The protein below binds the small molecule below.
Small molecule (SMILES): CC(=O)N[C@@H]1[C@@H](O)[C@H](O)[C@@H](CO)O[C@H]1O

Sequence of chain 1.A:
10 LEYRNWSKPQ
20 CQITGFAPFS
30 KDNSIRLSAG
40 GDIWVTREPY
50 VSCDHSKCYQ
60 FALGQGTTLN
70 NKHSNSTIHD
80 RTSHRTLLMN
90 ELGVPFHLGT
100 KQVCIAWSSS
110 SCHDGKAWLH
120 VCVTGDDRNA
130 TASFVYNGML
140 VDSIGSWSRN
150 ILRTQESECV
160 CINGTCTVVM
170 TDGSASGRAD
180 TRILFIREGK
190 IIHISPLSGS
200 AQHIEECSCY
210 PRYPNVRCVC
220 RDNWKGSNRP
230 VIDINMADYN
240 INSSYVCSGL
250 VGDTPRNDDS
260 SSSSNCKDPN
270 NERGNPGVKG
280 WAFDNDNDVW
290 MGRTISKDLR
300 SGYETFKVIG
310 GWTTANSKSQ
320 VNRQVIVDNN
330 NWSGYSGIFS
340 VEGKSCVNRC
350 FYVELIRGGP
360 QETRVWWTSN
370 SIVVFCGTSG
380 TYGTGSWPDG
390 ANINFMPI

Binding-site contacts:
Ligand atom O7 contacts residue ASN162 of chain 1.A at 3.7 Å.
Ligand atom C8 contacts residue ASN162 of chain 1.A at 4.5 Å.
Ligand atom C3 contacts residue ASN162 of chain 1.A at 3.8 Å.
Ligand atom C7 contacts residue ASN162 of chain 1.A at 3.4 Å.
Ligand atom C1 contacts residue ASN162 of chain 1.A at 1.4 Å.
Ligand atom C2 contacts residue ASN162 of chain 1.A at 2.4 Å.
Ligand atom C4 contacts residue ASN162 of chain 1.A at 4.2 Å.
Ligand atom O5 contacts residue ASN162 of chain 1.A at 2.4 Å (h-bond).
Ligand atom C5 contacts residue ASN162 of chain 1.A at 3.6 Å.
Ligand atom C8 contacts residue TYR212 of chain 1.A at 3.5 Å (hydrophobic).
Ligand atom N2 contacts residue ASN162 of chain 1.A at 2.8 Å (h-bond).